Binding-site contacts:
Ligand atom C8 contacts residue MET165 of chain 1.B at 4.0 Å (hydrophobic).
Ligand atom C6 contacts residue GLU166 of chain 1.B at 3.7 Å.
Ligand atom C3 contacts residue PHE140 of chain 1.B at 3.7 Å (hydrophobic).
Ligand atom C13 contacts residue GLN189 of chain 1.B at 4.0 Å.
Ligand atom C12 contacts residue GLN189 of chain 1.B at 3.7 Å.
Ligand atom C15 contacts residue HIS164 of chain 1.B at 3.5 Å.
Ligand atom C11 contacts residue GLN189 of chain 1.B at 3.9 Å.
Ligand atom C6 contacts residue HIS163 of chain 1.B at 3.2 Å.
Ligand atom C3 contacts residue ASN142 of chain 1.B at 3.8 Å.
Ligand atom N1 contacts residue PHE140 of chain 1.B at 3.9 Å.
Ligand atom C4 contacts residue LEU141 of chain 1.B at 3.8 Å (hydrophobic).
Ligand atom C6 contacts residue CYS145 of chain 1.B at 3.9 Å (hydrophobic).
Ligand atom C5 contacts residue GLU166 of chain 1.B at 3.6 Å.
Ligand atom C4 contacts residue GLU166 of chain 1.B at 3.8 Å.
Ligand atom C5 contacts residue LEU141 of chain 1.B at 3.7 Å (hydrophobic).
Ligand atom C contacts residue ASN142 of chain 1.B at 3.5 Å.
Ligand atom C13 contacts residue ARG188 of chain 1.B at 3.5 Å.
Ligand atom CL contacts residue ASP187 of chain 1.B at 3.3 Å.
Ligand atom C4 contacts residue ASN142 of chain 1.B at 4.0 Å.
Ligand atom C3 contacts residue LEU141 of chain 1.B at 3.8 Å (hydrophobic).
Ligand atom C5 contacts residue HIS163 of chain 1.B at 4.0 Å.
Ligand atom N1 contacts residue SER144 of chain 1.B at 3.7 Å.
Ligand atom N1 contacts residue HIS163 of chain 1.B at 2.8 Å (h-bond).
Ligand atom CL contacts residue HIS164 of chain 1.B at 4.0 Å.
Ligand atom C2 contacts residue ASN142 of chain 1.B at 4.0 Å.
Ligand atom C14 contacts residue MET165 of chain 1.B at 3.7 Å (hydrophobic).
Ligand atom CL contacts residue ARG188 of chain 1.B at 3.9 Å.
Ligand atom N2 contacts residue CYS145 of chain 1.B at 3.8 Å.
Ligand atom O contacts residue MET165 of chain 1.B at 3.4 Å.
Ligand atom C3 contacts residue GLU166 of chain 1.B at 3.6 Å.
Ligand atom C15 contacts residue HIS41 of chain 1.B at 4.0 Å.
Ligand atom N1 contacts residue GLU166 of chain 1.B at 3.9 Å.
Ligand atom C12 contacts residue ARG188 of chain 1.B at 3.9 Å.
Ligand atom C15 contacts residue MET165 of chain 1.B at 3.5 Å (hydrophobic).
Ligand atom CL contacts residue MET165 of chain 1.B at 3.6 Å.
Ligand atom N1 contacts residue LEU141 of chain 1.B at 4.0 Å.
Ligand atom C6 contacts residue MET165 of chain 1.B at 4.0 Å (hydrophobic).
Ligand atom CL contacts residue HIS41 of chain 1.B at 3.6 Å.
Ligand atom C5 contacts residue PHE140 of chain 1.B at 3.5 Å (hydrophobic).
Ligand atom O contacts residue GLU166 of chain 1.B at 3.1 Å (salt-bridge).

Sequence of chain 1.B:
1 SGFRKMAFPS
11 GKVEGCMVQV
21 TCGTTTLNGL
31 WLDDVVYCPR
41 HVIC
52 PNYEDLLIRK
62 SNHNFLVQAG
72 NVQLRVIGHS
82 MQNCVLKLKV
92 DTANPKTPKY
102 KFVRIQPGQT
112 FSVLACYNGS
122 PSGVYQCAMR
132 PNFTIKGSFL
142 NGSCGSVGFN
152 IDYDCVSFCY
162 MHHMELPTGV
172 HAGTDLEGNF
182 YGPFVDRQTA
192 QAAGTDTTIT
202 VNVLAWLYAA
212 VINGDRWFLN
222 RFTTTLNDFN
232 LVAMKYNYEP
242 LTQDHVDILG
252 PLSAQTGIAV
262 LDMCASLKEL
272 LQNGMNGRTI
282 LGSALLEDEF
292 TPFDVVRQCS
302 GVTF

This protein binds this small molecule.
Small molecule (SMILES): CN(c1ccc2cncc(NC(=O)Cc3cccc(Cl)c3)c2c1)S(C)(=O)=O

Sequence of chain 1.A:
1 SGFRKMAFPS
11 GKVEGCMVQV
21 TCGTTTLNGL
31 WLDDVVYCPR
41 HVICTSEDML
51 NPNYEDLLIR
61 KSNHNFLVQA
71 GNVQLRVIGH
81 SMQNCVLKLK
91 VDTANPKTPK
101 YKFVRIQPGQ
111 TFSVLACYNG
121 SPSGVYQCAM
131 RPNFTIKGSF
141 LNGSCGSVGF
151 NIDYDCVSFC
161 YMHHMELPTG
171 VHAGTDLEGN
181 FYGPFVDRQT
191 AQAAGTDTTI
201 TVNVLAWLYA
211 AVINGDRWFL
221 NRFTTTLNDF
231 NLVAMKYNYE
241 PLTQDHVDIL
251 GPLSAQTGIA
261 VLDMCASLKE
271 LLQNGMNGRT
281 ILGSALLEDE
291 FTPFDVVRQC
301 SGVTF